Binding-site contacts:
Ligand atom P contacts residue DC1 of chain 53.F at 1.1 Å.
Ligand atom C4' contacts residue DC1 of chain 53.F at 1.2 Å.
Ligand atom OP2 contacts residue DC1 of chain 53.F at 1.0 Å.
Ligand atom O3' contacts residue DC1 of chain 53.F at 1.1 Å (h-bond).
Ligand atom O3' contacts residue PHE277 of chain 27.A at 4.1 Å.
Ligand atom C2' contacts residue DC1 of chain 53.F at 1.2 Å.
Ligand atom OP1 contacts residue ARG10 of chain 27.A at 3.8 Å.
Ligand atom O4' contacts residue DC1 of chain 53.F at 0.3 Å (h-bond).
Ligand atom O5' contacts residue DC1 of chain 53.F at 1.2 Å (h-bond).
Ligand atom OP1 contacts residue DC1 of chain 53.F at 0.4 Å (h-bond).
Ligand atom C1' contacts residue DC1 of chain 53.F at 1.3 Å.
Ligand atom C2' contacts residue PHE277 of chain 27.A at 2.8 Å (hydrophobic).
Ligand atom C3' contacts residue DC1 of chain 53.F at 0.8 Å.
Ligand atom C5' contacts residue DC1 of chain 53.F at 1.4 Å.
Ligand atom OP1 contacts residue PHE277 of chain 27.A at 4.1 Å.
Ligand atom C3' contacts residue PHE277 of chain 27.A at 3.6 Å (hydrophobic).
Ligand atom C1' contacts residue PHE277 of chain 27.A at 3.9 Å (hydrophobic).

A protein and the small-molecule ligand that binds it are described below.
Small molecule (SMILES): Nc1ccn([C@H]2C[C@H](O)[C@@H](COP(=O)(O)O)O2)c(=O)n1

Sequence of chain 27.A:
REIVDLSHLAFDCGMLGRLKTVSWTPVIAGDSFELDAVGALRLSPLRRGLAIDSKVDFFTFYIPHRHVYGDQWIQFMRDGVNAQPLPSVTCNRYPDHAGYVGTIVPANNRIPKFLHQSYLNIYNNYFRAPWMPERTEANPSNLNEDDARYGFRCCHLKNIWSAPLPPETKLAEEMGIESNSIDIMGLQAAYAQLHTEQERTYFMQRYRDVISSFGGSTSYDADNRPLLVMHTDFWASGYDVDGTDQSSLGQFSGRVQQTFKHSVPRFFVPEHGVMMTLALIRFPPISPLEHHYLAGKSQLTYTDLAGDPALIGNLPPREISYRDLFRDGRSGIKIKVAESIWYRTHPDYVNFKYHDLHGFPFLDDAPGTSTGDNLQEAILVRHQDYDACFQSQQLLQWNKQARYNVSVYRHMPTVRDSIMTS